Binding-site contacts:
Ligand atom C6 contacts residue LEU151 of chain 3.B at 3.8 Å (hydrophobic).
Ligand atom C4 contacts residue ASN87 of chain 3.B at 4.2 Å.
Ligand atom C3 contacts residue ASN87 of chain 3.B at 3.7 Å.
Ligand atom O6 contacts residue LEU151 of chain 3.B at 3.4 Å.
Ligand atom C2 contacts residue ASN87 of chain 3.B at 2.4 Å.
Ligand atom O5 contacts residue ASN87 of chain 3.B at 2.3 Å (h-bond).
Ligand atom O5 contacts residue SER89 of chain 3.B at 4.1 Å.
Ligand atom C5 contacts residue LEU151 of chain 3.B at 4.1 Å (hydrophobic).
Ligand atom C1 contacts residue SER89 of chain 3.B at 4.5 Å.
Ligand atom O7 contacts residue ASN87 of chain 3.B at 3.9 Å.
Ligand atom C7 contacts residue ASN87 of chain 3.B at 3.6 Å.
Ligand atom O5 contacts residue SER79 of chain 3.B at 4.4 Å.
Ligand atom C1 contacts residue ASN87 of chain 3.B at 1.4 Å.
Ligand atom O7 contacts residue ASP85 of chain 3.B at 4.3 Å.
Ligand atom N2 contacts residue ASN87 of chain 3.B at 2.9 Å (h-bond).
Ligand atom O4 contacts residue LEU151 of chain 3.B at 3.7 Å.
Ligand atom C5 contacts residue ASN87 of chain 3.B at 3.7 Å.
Ligand atom C5 contacts residue SER89 of chain 3.B at 4.3 Å.
Ligand atom C4 contacts residue LEU151 of chain 3.B at 4.4 Å (hydrophobic).

Sequence of chain 3.B:
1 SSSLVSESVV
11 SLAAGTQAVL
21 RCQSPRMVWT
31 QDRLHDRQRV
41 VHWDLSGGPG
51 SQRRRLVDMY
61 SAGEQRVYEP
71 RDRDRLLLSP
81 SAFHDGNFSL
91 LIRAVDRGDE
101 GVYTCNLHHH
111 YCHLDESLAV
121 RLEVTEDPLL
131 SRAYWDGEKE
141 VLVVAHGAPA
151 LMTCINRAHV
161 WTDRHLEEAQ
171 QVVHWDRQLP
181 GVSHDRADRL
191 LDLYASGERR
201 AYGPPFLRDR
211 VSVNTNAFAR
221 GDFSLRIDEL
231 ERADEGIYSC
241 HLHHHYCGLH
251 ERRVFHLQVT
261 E

This small molecule binds to this protein.
Small molecule (SMILES): CC(=O)N[C@@H]1[C@@H](O)[C@H](O)[C@@H](CO)O[C@H]1O